Sequence of chain 2.A:
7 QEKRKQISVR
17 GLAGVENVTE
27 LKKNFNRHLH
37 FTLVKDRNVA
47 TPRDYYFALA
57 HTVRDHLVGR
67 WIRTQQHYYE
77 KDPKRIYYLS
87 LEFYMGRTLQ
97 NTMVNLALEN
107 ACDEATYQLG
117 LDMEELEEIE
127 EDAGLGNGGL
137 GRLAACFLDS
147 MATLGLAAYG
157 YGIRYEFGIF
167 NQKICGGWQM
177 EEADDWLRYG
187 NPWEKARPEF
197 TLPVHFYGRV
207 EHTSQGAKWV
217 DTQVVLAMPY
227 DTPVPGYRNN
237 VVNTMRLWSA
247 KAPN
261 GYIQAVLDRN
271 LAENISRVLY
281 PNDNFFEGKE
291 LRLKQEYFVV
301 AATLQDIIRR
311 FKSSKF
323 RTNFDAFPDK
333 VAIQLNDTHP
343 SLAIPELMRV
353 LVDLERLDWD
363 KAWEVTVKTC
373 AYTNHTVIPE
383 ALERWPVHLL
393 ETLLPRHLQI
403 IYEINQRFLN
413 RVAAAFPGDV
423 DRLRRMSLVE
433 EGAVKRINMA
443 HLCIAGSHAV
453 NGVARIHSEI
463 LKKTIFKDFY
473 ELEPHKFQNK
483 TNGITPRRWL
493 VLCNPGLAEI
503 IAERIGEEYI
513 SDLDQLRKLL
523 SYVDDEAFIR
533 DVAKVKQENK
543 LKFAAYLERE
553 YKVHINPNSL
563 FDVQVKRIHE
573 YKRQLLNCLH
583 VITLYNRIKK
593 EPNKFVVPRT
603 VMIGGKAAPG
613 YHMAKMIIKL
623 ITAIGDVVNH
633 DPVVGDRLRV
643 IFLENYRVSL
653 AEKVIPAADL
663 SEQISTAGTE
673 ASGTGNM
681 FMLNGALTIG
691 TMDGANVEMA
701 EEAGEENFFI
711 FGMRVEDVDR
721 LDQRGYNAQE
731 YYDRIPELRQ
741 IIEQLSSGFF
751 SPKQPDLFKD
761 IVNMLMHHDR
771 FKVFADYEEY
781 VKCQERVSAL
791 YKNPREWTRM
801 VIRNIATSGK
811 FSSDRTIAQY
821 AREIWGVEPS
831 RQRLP

Binding-site contacts:
Ligand atom N1 contacts residue ILE68 of chain 2.A at 2.9 Å (h-bond).
Ligand atom O1 contacts residue GLN71 of chain 2.A at 3.3 Å (h-bond).
Ligand atom C2 contacts residue ILE68 of chain 2.A at 3.4 Å (hydrophobic).
Ligand atom C24 contacts residue ASP42 of chain 1.A at 3.5 Å.
Ligand atom C2 contacts residue GLN72 of chain 2.A at 3.5 Å.
Ligand atom C21 contacts residue GLN71 of chain 2.A at 3.5 Å.
Ligand atom C4 contacts residue ASP42 of chain 1.A at 3.5 Å.
Ligand atom O3 contacts residue ARG309 of chain 2.A at 3.4 Å (salt-bridge).
Ligand atom C24 contacts residue ASN44 of chain 1.A at 3.1 Å.
Ligand atom O6 contacts residue VAL45 of chain 1.A at 3.4 Å.
Ligand atom O8 contacts residue VAL40 of chain 1.A at 3.4 Å (h-bond).
Ligand atom O3 contacts residue ARG310 of chain 2.A at 3.2 Å (salt-bridge).
Ligand atom N2 contacts residue GLN72 of chain 2.A at 3.6 Å.
Ligand atom O7 contacts residue LYS191 of chain 2.A at 3.5 Å.
Ligand atom O4 contacts residue ARG81 of chain 2.A at 3.4 Å (salt-bridge).
Ligand atom C3 contacts residue GLN72 of chain 2.A at 3.5 Å.
Ligand atom O2 contacts residue ARG309 of chain 2.A at 3.5 Å (salt-bridge).
Ligand atom N4 contacts residue VAL40 of chain 1.A at 3.5 Å (h-bond).
Ligand atom O5 contacts residue ARG310 of chain 2.A at 3.0 Å (salt-bridge).
Ligand atom C21 contacts residue ILE68 of chain 2.A at 3.4 Å (hydrophobic).
Ligand atom C25 contacts residue ASN44 of chain 1.A at 3.5 Å.
Ligand atom O7 contacts residue ARG193 of chain 2.A at 3.5 Å (salt-bridge).
Ligand atom C23 contacts residue GLN72 of chain 2.A at 3.5 Å.
Ligand atom O10 contacts residue ASP42 of chain 1.A at 3.1 Å (salt-bridge).
Ligand atom C22 contacts residue GLN72 of chain 2.A at 3.5 Å.
Ligand atom O7 contacts residue VAL40 of chain 1.A at 3.4 Å.
Ligand atom N4 contacts residue ARG193 of chain 2.A at 3.3 Å (salt-bridge).
Ligand atom C4 contacts residue GLN72 of chain 2.A at 3.5 Å.
Ligand atom C20 contacts residue TRP67 of chain 2.A at 3.5 Å (hydrophobic).
Ligand atom C23 contacts residue ASN44 of chain 1.A at 3.5 Å.
Ligand atom C21 contacts residue TRP67 of chain 2.A at 3.5 Å (hydrophobic).
Ligand atom O8 contacts residue LYS41 of chain 1.A at 3.4 Å.
Ligand atom N2 contacts residue ASP42 of chain 1.A at 3.0 Å (salt-bridge).
Ligand atom O5 contacts residue TYR155 of chain 2.A at 3.0 Å (h-bond).
Ligand atom O10 contacts residue ASN44 of chain 1.A at 3.5 Å (h-bond).
Ligand atom C18 contacts residue VAL40 of chain 1.A at 3.6 Å (hydrophobic).
Ligand atom C3 contacts residue ASP42 of chain 1.A at 3.3 Å.
Ligand atom O5 contacts residue ARG81 of chain 2.A at 3.5 Å (salt-bridge).
Ligand atom C8 contacts residue GLN71 of chain 2.A at 3.3 Å.
Ligand atom O8 contacts residue ARG193 of chain 2.A at 2.9 Å.

This protein binds this small molecule.
Small molecule (SMILES): O=C(Nc1ccc(Oc2ccc(C(=O)O)c(C(=O)O)c2)c(NC(=O)c2cccc([N+](=O)[O-])c2)c1)c1cccc([N+](=O)[O-])c1

Sequence of chain 1.A:
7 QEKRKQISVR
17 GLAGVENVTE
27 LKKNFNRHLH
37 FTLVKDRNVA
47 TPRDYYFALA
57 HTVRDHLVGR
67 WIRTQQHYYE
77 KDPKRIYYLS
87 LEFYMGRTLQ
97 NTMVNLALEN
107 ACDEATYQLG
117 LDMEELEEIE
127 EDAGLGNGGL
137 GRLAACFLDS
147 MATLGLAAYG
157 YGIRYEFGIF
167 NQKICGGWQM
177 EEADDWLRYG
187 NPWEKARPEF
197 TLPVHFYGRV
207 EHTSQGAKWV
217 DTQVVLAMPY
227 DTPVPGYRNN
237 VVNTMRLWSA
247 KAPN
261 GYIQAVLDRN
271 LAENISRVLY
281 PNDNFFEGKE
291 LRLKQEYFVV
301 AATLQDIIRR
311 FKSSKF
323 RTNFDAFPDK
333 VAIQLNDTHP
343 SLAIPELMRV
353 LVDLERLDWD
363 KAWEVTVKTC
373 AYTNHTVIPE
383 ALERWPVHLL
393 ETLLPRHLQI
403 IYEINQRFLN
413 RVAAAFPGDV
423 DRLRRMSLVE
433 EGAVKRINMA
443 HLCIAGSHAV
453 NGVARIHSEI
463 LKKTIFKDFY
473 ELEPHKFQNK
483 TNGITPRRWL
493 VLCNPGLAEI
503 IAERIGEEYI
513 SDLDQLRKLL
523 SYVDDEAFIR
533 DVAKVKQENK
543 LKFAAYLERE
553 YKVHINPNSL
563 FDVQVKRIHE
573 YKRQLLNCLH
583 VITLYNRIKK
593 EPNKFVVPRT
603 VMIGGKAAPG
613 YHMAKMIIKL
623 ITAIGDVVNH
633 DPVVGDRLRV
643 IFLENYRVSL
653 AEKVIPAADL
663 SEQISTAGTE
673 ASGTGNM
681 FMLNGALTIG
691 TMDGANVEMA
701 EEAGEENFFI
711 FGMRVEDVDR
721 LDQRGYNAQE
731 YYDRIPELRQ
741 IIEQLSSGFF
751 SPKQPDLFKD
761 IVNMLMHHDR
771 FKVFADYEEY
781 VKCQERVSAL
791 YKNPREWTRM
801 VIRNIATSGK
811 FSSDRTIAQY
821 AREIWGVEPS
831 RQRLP